Sequence of chain 1.H:
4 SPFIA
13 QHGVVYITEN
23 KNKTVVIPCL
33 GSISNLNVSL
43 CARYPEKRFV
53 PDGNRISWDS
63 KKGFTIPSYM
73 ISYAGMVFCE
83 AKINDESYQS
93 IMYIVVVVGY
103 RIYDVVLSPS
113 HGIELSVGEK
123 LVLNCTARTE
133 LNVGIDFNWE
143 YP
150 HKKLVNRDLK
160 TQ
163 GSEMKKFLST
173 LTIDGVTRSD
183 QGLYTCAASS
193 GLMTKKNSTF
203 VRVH

Binding-site contacts:
Ligand atom O6 contacts residue ASN39 of chain 1.H at 4.5 Å.
Ligand atom C8 contacts residue ASN86 of chain 1.H at 4.1 Å.
Ligand atom C2 contacts residue LYS84 of chain 1.H at 4.4 Å.
Ligand atom C5 contacts residue ASN39 of chain 1.H at 3.2 Å.
Ligand atom C1 contacts residue ASN39 of chain 1.H at 1.4 Å.
Ligand atom C1 contacts residue LYS84 of chain 1.H at 4.1 Å.
Ligand atom C3 contacts residue ASN39 of chain 1.H at 3.9 Å.
Ligand atom C2 contacts residue ASN39 of chain 1.H at 2.7 Å.
Ligand atom C7 contacts residue ASN39 of chain 1.H at 4.3 Å.
Ligand atom C6 contacts residue ASN39 of chain 1.H at 3.1 Å.
Ligand atom C8 contacts residue LYS84 of chain 1.H at 4.0 Å.
Ligand atom N2 contacts residue ASN39 of chain 1.H at 3.5 Å (h-bond).
Ligand atom C6 contacts residue LYS84 of chain 1.H at 3.3 Å.
Ligand atom C4 contacts residue ASN39 of chain 1.H at 4.0 Å.
Ligand atom O5 contacts residue ASN39 of chain 1.H at 2.4 Å (h-bond).
Ligand atom O6 contacts residue LYS84 of chain 1.H at 3.5 Å (salt-bridge).
Ligand atom C8 contacts residue ILE85 of chain 1.H at 4.3 Å (hydrophobic).
Ligand atom O7 contacts residue ASN37 of chain 1.H at 3.9 Å.

The small molecule below binds the protein below.
Small molecule (SMILES): CC(=O)N[C@@H]1[C@@H](O)[C@H](O)[C@@H](CO)O[C@H]1O